Binding-site contacts:
Ligand atom O7 contacts residue SER17 of chain 2.B at 3.1 Å (h-bond).
Ligand atom C7 contacts residue ASN93 of chain 2.A at 3.8 Å.
Ligand atom C8 contacts residue GLU92 of chain 2.A at 3.8 Å.
Ligand atom O5 contacts residue ASN93 of chain 2.A at 2.4 Å (h-bond).
Ligand atom O7 contacts residue ASN93 of chain 2.A at 4.5 Å.
Ligand atom C8 contacts residue SER17 of chain 2.B at 3.1 Å.
Ligand atom C1 contacts residue GLU92 of chain 2.A at 4.5 Å.
Ligand atom N2 contacts residue ASN93 of chain 2.A at 2.7 Å (h-bond).
Ligand atom C1 contacts residue ASN93 of chain 2.A at 1.4 Å.
Ligand atom C8 contacts residue GLY13 of chain 2.B at 4.1 Å.
Ligand atom C5 contacts residue ASN93 of chain 2.A at 3.6 Å.
Ligand atom C8 contacts residue LEU9 of chain 2.B at 4.5 Å (hydrophobic).
Ligand atom C7 contacts residue SER17 of chain 2.B at 3.4 Å.
Ligand atom N2 contacts residue GLU92 of chain 2.A at 3.6 Å.
Ligand atom C7 contacts residue GLU92 of chain 2.A at 4.2 Å.
Ligand atom N2 contacts residue SER17 of chain 2.B at 4.5 Å.
Ligand atom C3 contacts residue ASN93 of chain 2.A at 3.6 Å.
Ligand atom C4 contacts residue ASN93 of chain 2.A at 4.1 Å.
Ligand atom C2 contacts residue ASN93 of chain 2.A at 2.3 Å.

Sequence of chain 2.B:
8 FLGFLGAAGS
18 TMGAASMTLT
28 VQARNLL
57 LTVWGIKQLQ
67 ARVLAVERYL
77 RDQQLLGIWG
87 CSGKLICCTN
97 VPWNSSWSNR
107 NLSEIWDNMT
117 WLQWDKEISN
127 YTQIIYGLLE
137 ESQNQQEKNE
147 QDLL

The small molecule below binds the protein below.
Small molecule (SMILES): CC(=O)N[C@@H]1[C@@H](O)[C@H](O)[C@@H](CO)O[C@H]1O

Sequence of chain 2.A:
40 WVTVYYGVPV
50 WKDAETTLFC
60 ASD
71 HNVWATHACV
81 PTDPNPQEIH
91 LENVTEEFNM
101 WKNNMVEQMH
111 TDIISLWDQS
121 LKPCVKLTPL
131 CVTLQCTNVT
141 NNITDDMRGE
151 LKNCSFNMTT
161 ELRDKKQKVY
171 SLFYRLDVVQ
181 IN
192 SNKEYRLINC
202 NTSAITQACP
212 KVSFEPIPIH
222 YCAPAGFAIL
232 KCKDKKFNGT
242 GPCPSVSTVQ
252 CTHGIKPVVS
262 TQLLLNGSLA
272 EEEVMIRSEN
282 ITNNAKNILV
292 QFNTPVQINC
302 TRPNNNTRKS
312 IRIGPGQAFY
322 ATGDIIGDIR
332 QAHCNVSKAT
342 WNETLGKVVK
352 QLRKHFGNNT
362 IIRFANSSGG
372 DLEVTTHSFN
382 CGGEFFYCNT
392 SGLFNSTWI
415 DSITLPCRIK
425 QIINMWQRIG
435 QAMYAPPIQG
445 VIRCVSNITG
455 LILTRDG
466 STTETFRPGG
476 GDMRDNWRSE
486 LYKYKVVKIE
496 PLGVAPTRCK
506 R